A protein and the small-molecule ligand that binds it are described below.
Small molecule (SMILES): CC(=O)N[C@@H]1[C@@H](O)[C@H](O)[C@@H](CO)O[C@H]1O

Sequence of chain 1.C:
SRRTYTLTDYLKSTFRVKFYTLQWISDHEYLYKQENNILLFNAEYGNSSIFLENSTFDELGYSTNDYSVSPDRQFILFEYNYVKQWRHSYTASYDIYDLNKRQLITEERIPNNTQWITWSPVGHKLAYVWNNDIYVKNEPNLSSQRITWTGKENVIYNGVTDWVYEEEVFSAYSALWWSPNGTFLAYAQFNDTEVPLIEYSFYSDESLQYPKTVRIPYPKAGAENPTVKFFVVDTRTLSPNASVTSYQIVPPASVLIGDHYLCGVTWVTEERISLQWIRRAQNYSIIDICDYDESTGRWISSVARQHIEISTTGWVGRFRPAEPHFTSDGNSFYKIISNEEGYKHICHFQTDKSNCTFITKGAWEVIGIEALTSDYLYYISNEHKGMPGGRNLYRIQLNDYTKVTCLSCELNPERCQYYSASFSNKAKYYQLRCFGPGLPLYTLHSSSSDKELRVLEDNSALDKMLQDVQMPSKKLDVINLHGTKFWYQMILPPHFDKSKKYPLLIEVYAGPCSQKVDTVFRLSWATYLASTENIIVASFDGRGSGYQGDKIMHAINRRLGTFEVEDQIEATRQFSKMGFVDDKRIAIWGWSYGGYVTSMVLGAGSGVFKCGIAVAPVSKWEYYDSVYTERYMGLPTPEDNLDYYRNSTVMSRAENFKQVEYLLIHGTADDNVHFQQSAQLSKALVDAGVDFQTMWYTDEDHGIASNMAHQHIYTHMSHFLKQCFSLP

Binding-site contacts:
Ligand atom C8 contacts residue PHE41 of chain 1.C at 4.5 Å (hydrophobic).
Ligand atom C8 contacts residue SER48 of chain 1.C at 4.3 Å.
Ligand atom O6 contacts residue TYR45 of chain 1.C at 4.1 Å.
Ligand atom C7 contacts residue ASN42 of chain 1.C at 4.4 Å.
Ligand atom O7 contacts residue SER49 of chain 1.C at 3.0 Å (h-bond).
Ligand atom N2 contacts residue ASN42 of chain 1.C at 3.7 Å.
Ligand atom C2 contacts residue ASN47 of chain 1.C at 2.5 Å.
Ligand atom N2 contacts residue ASN47 of chain 1.C at 2.9 Å (h-bond).
Ligand atom O5 contacts residue TYR45 of chain 1.C at 4.4 Å.
Ligand atom C8 contacts residue LEU40 of chain 1.C at 3.4 Å (hydrophobic).
Ligand atom O5 contacts residue ASN47 of chain 1.C at 2.4 Å (h-bond).
Ligand atom C8 contacts residue SER49 of chain 1.C at 3.9 Å.
Ligand atom C7 contacts residue ASN47 of chain 1.C at 3.1 Å.
Ligand atom O7 contacts residue ASN47 of chain 1.C at 3.2 Å (h-bond).
Ligand atom O7 contacts residue SER48 of chain 1.C at 3.7 Å.
Ligand atom C7 contacts residue SER49 of chain 1.C at 3.8 Å.
Ligand atom C8 contacts residue ASN42 of chain 1.C at 3.7 Å.
Ligand atom C1 contacts residue TYR45 of chain 1.C at 4.3 Å (hydrophobic).
Ligand atom C5 contacts residue TYR45 of chain 1.C at 3.9 Å (hydrophobic).
Ligand atom C1 contacts residue ASN47 of chain 1.C at 1.4 Å.
Ligand atom C5 contacts residue ASN47 of chain 1.C at 3.7 Å.
Ligand atom C3 contacts residue ASN47 of chain 1.C at 3.8 Å.
Ligand atom C8 contacts residue ASN47 of chain 1.C at 3.9 Å.
Ligand atom C4 contacts residue ASN47 of chain 1.C at 4.3 Å.